Binding-site contacts:
Ligand atom C9 contacts residue GLY97 of chain 1.A at 3.9 Å.
Ligand atom N7 contacts residue MET145 of chain 1.A at 3.6 Å.
Ligand atom O24 contacts residue GLY18 of chain 1.A at 3.2 Å.
Ligand atom C20 contacts residue MET92 of chain 1.A at 3.7 Å (hydrophobic).
Ligand atom N18 contacts residue VAL95 of chain 1.A at 3.0 Å (h-bond).
Ligand atom N12 contacts residue TYR94 of chain 1.A at 3.6 Å.
Ligand atom O24 contacts residue VAL25 of chain 1.A at 3.5 Å.
Ligand atom N18 contacts residue TYR94 of chain 1.A at 3.7 Å.
Ligand atom C8 contacts residue GLY97 of chain 1.A at 3.6 Å.
Ligand atom N18 contacts residue ALA38 of chain 1.A at 3.6 Å.
Ligand atom C9 contacts residue VAL95 of chain 1.A at 3.5 Å (hydrophobic).
Ligand atom N12 contacts residue LEU17 of chain 1.A at 3.8 Å.
Ligand atom C21 contacts residue MET92 of chain 1.A at 3.6 Å (hydrophobic).
Ligand atom C20 contacts residue VAL72 of chain 1.A at 3.8 Å (hydrophobic).
Ligand atom CL22 contacts residue TYR94 of chain 1.A at 3.5 Å.
Ligand atom N16 contacts residue VAL72 of chain 1.A at 3.8 Å.
Ligand atom N12 contacts residue VAL95 of chain 1.A at 2.8 Å (h-bond).
Ligand atom O24 contacts residue PHE19 of chain 1.A at 3.5 Å (h-bond).
Ligand atom C14 contacts residue MET155 of chain 1.A at 3.9 Å (hydrophobic).
Ligand atom CL22 contacts residue ASP96 of chain 1.A at 3.7 Å.
Ligand atom C6 contacts residue MET145 of chain 1.A at 3.5 Å (hydrophobic).
Ligand atom C13 contacts residue VAL95 of chain 1.A at 3.6 Å (hydrophobic).
Ligand atom C8 contacts residue MET145 of chain 1.A at 3.7 Å (hydrophobic).
Ligand atom C10 contacts residue VAL95 of chain 1.A at 3.4 Å (hydrophobic).
Ligand atom N16 contacts residue ALA38 of chain 1.A at 3.3 Å.
Ligand atom C10 contacts residue MET145 of chain 1.A at 3.5 Å (hydrophobic).
Ligand atom CL22 contacts residue VAL95 of chain 1.A at 3.0 Å.
Ligand atom N16 contacts residue GLU93 of chain 1.A at 3.0 Å (salt-bridge).
Ligand atom C10 contacts residue LEU17 of chain 1.A at 3.9 Å (hydrophobic).
Ligand atom C9 contacts residue MET145 of chain 1.A at 3.6 Å (hydrophobic).
Ligand atom C19 contacts residue MET155 of chain 1.A at 3.7 Å (hydrophobic).
Ligand atom C21 contacts residue VAL25 of chain 1.A at 3.8 Å (hydrophobic).
Ligand atom C5 contacts residue LEU17 of chain 1.A at 3.9 Å (hydrophobic).
Ligand atom CL22 contacts residue GLY97 of chain 1.A at 3.5 Å.
Ligand atom C15 contacts residue ALA38 of chain 1.A at 3.6 Å (hydrophobic).
Ligand atom C21 contacts residue ALA38 of chain 1.A at 3.8 Å (hydrophobic).
Ligand atom N26 contacts residue VAL25 of chain 1.A at 3.5 Å.
Ligand atom N26 contacts residue MET155 of chain 1.A at 3.9 Å.
Ligand atom N18 contacts residue GLU93 of chain 1.A at 3.4 Å (salt-bridge).
Ligand atom N11 contacts residue MET145 of chain 1.A at 3.4 Å.

This small molecule binds to this protein.
Small molecule (SMILES): NS(=O)(=O)c1ccc(-c2ncc(Cl)c(Nc3cc(C4CC4)[nH]n3)n2)s1

Sequence of chain 1.A:
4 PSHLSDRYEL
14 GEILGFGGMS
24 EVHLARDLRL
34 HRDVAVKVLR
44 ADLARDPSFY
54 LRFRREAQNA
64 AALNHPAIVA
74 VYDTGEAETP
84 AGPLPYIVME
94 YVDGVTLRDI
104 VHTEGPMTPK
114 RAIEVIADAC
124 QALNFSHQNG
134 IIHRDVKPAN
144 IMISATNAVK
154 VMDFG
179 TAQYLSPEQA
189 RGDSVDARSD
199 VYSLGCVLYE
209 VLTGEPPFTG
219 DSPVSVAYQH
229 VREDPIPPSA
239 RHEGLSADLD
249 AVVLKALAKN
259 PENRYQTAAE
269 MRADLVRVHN